This protein binds this small molecule.
Small molecule (SMILES): CCCCCCCc1nc2ccccc2c(O)c1O

Sequence of chain 1.B:
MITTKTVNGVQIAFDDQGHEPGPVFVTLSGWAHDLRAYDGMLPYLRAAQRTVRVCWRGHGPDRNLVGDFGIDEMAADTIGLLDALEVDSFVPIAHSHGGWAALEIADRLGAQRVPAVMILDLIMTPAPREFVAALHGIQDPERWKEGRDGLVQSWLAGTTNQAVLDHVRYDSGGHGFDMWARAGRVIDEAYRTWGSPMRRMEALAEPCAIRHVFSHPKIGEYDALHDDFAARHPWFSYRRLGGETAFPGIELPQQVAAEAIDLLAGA

Binding-site contacts:
Ligand atom C11 contacts residue GLY30 of chain 1.B at 3.7 Å.
Ligand atom C06 contacts residue TRP155 of chain 1.B at 3.5 Å (hydrophobic).
Ligand atom C01 contacts residue PHE131 of chain 1.B at 3.3 Å (hydrophobic).
Ligand atom C15 contacts residue HIS33 of chain 1.B at 3.5 Å.
Ligand atom C01 contacts residue LEU151 of chain 1.B at 3.7 Å (hydrophobic).
Ligand atom C12 contacts residue TRP31 of chain 1.B at 3.6 Å (hydrophobic).
Ligand atom C02 contacts residue LEU135 of chain 1.B at 3.9 Å (hydrophobic).
Ligand atom C04 contacts residue ILE187 of chain 1.B at 4.0 Å (hydrophobic).
Ligand atom O19 contacts residue TRP155 of chain 1.B at 3.7 Å.
Ligand atom C05 contacts residue TRP155 of chain 1.B at 3.9 Å (hydrophobic).
Ligand atom C13 contacts residue TRP31 of chain 1.B at 3.6 Å (hydrophobic).
Ligand atom C12 contacts residue HIS95 of chain 1.B at 4.0 Å.
Ligand atom C17 contacts residue SER172 of chain 1.B at 3.3 Å.
Ligand atom C07 contacts residue TRP155 of chain 1.B at 3.4 Å (hydrophobic).
Ligand atom C10 contacts residue SER96 of chain 1.B at 3.0 Å.
Ligand atom C12 contacts residue GLY30 of chain 1.B at 3.4 Å.
Ligand atom C04 contacts residue TRP31 of chain 1.B at 3.9 Å (hydrophobic).
Ligand atom C07 contacts residue HIS97 of chain 1.B at 3.3 Å.
Ligand atom C15 contacts residue TRP31 of chain 1.B at 3.7 Å (hydrophobic).
Ligand atom C14 contacts residue HIS33 of chain 1.B at 3.5 Å.
Ligand atom C09 contacts residue SER96 of chain 1.B at 3.6 Å.
Ligand atom C15 contacts residue SER172 of chain 1.B at 3.9 Å.
Ligand atom O19 contacts residue HIS97 of chain 1.B at 3.3 Å (h-bond).
Ligand atom C13 contacts residue TRP155 of chain 1.B at 3.8 Å (hydrophobic).
Ligand atom O19 contacts residue PHE131 of chain 1.B at 3.2 Å.
Ligand atom C10 contacts residue HIS97 of chain 1.B at 3.5 Å.
Ligand atom C07 contacts residue SER96 of chain 1.B at 4.0 Å.
Ligand atom O18 contacts residue HIS97 of chain 1.B at 3.8 Å.
Ligand atom C17 contacts residue TRP155 of chain 1.B at 3.8 Å (hydrophobic).
Ligand atom C02 contacts residue ILE187 of chain 1.B at 3.8 Å (hydrophobic).
Ligand atom C11 contacts residue SER96 of chain 1.B at 3.5 Å.
Ligand atom C12 contacts residue HIS33 of chain 1.B at 3.4 Å.
Ligand atom C11 contacts residue HIS95 of chain 1.B at 3.5 Å.
Ligand atom O18 contacts residue SER96 of chain 1.B at 2.2 Å (h-bond).
Ligand atom C03 contacts residue ILE187 of chain 1.B at 3.8 Å (hydrophobic).
Ligand atom C16 contacts residue SER172 of chain 1.B at 2.9 Å.
Ligand atom C02 contacts residue LEU151 of chain 1.B at 3.4 Å (hydrophobic).
Ligand atom C01 contacts residue ILE187 of chain 1.B at 4.0 Å (hydrophobic).
Ligand atom C06 contacts residue HIS97 of chain 1.B at 3.9 Å.
Ligand atom C10 contacts residue TRP155 of chain 1.B at 3.7 Å (hydrophobic).